A protein and the small-molecule ligand that binds it are described below.
Small molecule (SMILES): CC(=O)N[C@@H]1[C@@H](O)[C@H](O)[C@@H](CO)O[C@H]1O

Sequence of chain 1.A:
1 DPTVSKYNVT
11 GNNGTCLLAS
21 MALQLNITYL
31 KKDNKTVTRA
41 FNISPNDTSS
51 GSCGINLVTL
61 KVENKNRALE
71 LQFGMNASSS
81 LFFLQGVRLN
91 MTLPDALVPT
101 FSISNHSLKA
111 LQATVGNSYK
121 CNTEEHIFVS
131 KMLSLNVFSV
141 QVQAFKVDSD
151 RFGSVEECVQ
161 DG

Binding-site contacts:
Ligand atom C1 contacts residue ASN13 of chain 1.A at 1.4 Å.
Ligand atom C8 contacts residue ASN12 of chain 1.A at 4.2 Å.
Ligand atom C2 contacts residue ASN13 of chain 1.A at 2.4 Å.
Ligand atom C8 contacts residue GLY54 of chain 1.A at 4.0 Å.
Ligand atom C4 contacts residue ASN13 of chain 1.A at 4.2 Å.
Ligand atom O7 contacts residue GLY54 of chain 1.A at 3.7 Å.
Ligand atom O7 contacts residue CYS53 of chain 1.A at 4.5 Å.
Ligand atom O5 contacts residue ASN13 of chain 1.A at 2.4 Å (h-bond).
Ligand atom C7 contacts residue GLY54 of chain 1.A at 4.0 Å.
Ligand atom O3 contacts residue ILE55 of chain 1.A at 3.7 Å.
Ligand atom C4 contacts residue ILE55 of chain 1.A at 4.2 Å (hydrophobic).
Ligand atom C7 contacts residue ASN13 of chain 1.A at 3.2 Å.
Ligand atom C5 contacts residue ASN13 of chain 1.A at 3.6 Å.
Ligand atom O7 contacts residue ILE55 of chain 1.A at 4.1 Å.
Ligand atom C2 contacts residue ILE55 of chain 1.A at 4.0 Å (hydrophobic).
Ligand atom O7 contacts residue ASN13 of chain 1.A at 3.2 Å (h-bond).
Ligand atom N2 contacts residue ASN13 of chain 1.A at 2.9 Å (h-bond).
Ligand atom C8 contacts residue CYS53 of chain 1.A at 3.7 Å (hydrophobic).
Ligand atom C3 contacts residue ASN13 of chain 1.A at 3.8 Å.
Ligand atom C8 contacts residue ASN13 of chain 1.A at 4.4 Å.
Ligand atom C3 contacts residue ILE55 of chain 1.A at 4.2 Å (hydrophobic).